A protein and the small-molecule ligand that binds it are described below.
Small molecule (SMILES): CC(=O)N[C@@H]1[C@@H](O)[C@H](O)[C@@H](CO)O[C@H]1O

Sequence of chain 1.B:
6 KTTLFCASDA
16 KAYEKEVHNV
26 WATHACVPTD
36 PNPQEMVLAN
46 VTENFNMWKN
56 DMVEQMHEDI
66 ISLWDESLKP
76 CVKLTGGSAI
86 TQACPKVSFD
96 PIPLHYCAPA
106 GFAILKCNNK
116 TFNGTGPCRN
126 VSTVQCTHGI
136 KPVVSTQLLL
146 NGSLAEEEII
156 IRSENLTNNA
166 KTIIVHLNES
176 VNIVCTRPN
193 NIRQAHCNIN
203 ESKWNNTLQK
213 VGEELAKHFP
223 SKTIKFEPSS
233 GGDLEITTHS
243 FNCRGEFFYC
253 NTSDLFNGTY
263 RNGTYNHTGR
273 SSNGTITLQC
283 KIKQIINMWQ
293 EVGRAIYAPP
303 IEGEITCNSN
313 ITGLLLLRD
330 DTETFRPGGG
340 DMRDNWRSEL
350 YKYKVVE

Binding-site contacts:
Ligand atom O6 contacts residue ASN163 of chain 1.B at 4.1 Å.
Ligand atom C5 contacts residue ASN160 of chain 1.B at 3.6 Å.
Ligand atom O6 contacts residue THR162 of chain 1.B at 4.2 Å.
Ligand atom C5 contacts residue THR162 of chain 1.B at 4.0 Å.
Ligand atom C7 contacts residue ASN160 of chain 1.B at 3.9 Å.
Ligand atom O7 contacts residue ASN160 of chain 1.B at 3.6 Å.
Ligand atom C3 contacts residue ASN160 of chain 1.B at 3.4 Å.
Ligand atom C2 contacts residue ASN160 of chain 1.B at 2.6 Å.
Ligand atom O5 contacts residue ASN160 of chain 1.B at 2.5 Å (h-bond).
Ligand atom C6 contacts residue ASN160 of chain 1.B at 3.9 Å.
Ligand atom O5 contacts residue ASN163 of chain 1.B at 3.8 Å.
Ligand atom C4 contacts residue ASN160 of chain 1.B at 4.1 Å.
Ligand atom N2 contacts residue ASN160 of chain 1.B at 3.7 Å.
Ligand atom C1 contacts residue THR162 of chain 1.B at 4.2 Å.
Ligand atom O5 contacts residue THR162 of chain 1.B at 3.3 Å.
Ligand atom O3 contacts residue ASN160 of chain 1.B at 3.2 Å (h-bond).
Ligand atom C1 contacts residue ASN160 of chain 1.B at 1.4 Å.
Ligand atom C6 contacts residue ASN163 of chain 1.B at 4.3 Å.